Sequence of chain 3.C:
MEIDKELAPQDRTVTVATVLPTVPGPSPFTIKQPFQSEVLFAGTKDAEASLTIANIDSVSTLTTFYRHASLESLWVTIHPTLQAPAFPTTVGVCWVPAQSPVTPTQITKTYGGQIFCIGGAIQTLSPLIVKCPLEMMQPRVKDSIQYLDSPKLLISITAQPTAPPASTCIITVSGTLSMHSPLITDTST

This small molecule binds to this protein.
Small molecule (SMILES): Nc1ccn([C@@H]2O[C@H](CO[P](=O)(O)O[C@H]3[C@@H](O)[C@H](n4ccc(N)nc4=O)O[C@@H]3CO[P](=O)(O)O[C@H]3[C@@H](O)[C@H](n4ccc(N)nc4=O)O[C@@H]3CO)[C@@H](O)[C@H]2O)c(=O)n1

Binding-site contacts:
Ligand atom OP1 contacts residue VAL14 of chain 4.D at 3.4 Å.
Ligand atom P contacts residue TRP75 of chain 3.C at 4.3 Å.
Ligand atom O2' contacts residue VAL14 of chain 4.D at 4.3 Å.
Ligand atom P contacts residue SER73 of chain 3.C at 4.1 Å.
Ligand atom O2' contacts residue ASP11 of chain 4.D at 3.5 Å.
Ligand atom O3' contacts residue THR13 of chain 4.D at 4.4 Å.
Ligand atom OP2 contacts residue SER73 of chain 3.C at 4.0 Å.
Ligand atom O5' contacts residue TYR111 of chain 4.D at 4.4 Å.
Ligand atom C5' contacts residue LYS131 of chain 3.C at 4.2 Å.
Ligand atom O2' contacts residue THR13 of chain 4.D at 3.7 Å.
Ligand atom O2 contacts residue ARG12 of chain 4.D at 3.6 Å.
Ligand atom C5' contacts residue ARG12 of chain 4.D at 4.3 Å.
Ligand atom OP1 contacts residue THR176 of chain 3.C at 3.4 Å (h-bond).
Ligand atom C2 contacts residue ARG12 of chain 4.D at 4.5 Å.
Ligand atom C1' contacts residue ARG12 of chain 4.D at 3.9 Å.
Ligand atom O5' contacts residue LYS131 of chain 3.C at 3.3 Å.
Ligand atom O3' contacts residue TRP75 of chain 3.C at 3.6 Å.
Ligand atom OP1 contacts residue TRP75 of chain 3.C at 3.9 Å.
Ligand atom C4' contacts residue ARG12 of chain 4.D at 3.6 Å.
Ligand atom P contacts residue TYR111 of chain 4.D at 4.5 Å.
Ligand atom O4' contacts residue ARG12 of chain 4.D at 4.0 Å.
Ligand atom O5' contacts residue ARG12 of chain 4.D at 4.1 Å.
Ligand atom OP1 contacts residue SER73 of chain 3.C at 3.2 Å (h-bond).
Ligand atom C4' contacts residue TRP75 of chain 3.C at 4.5 Å (hydrophobic).
Ligand atom O2' contacts residue ARG12 of chain 4.D at 3.6 Å.
Ligand atom O2' contacts residue TYR111 of chain 4.D at 4.3 Å.
Ligand atom OP1 contacts residue TYR111 of chain 4.D at 3.6 Å (h-bond).

Sequence of chain 4.D:
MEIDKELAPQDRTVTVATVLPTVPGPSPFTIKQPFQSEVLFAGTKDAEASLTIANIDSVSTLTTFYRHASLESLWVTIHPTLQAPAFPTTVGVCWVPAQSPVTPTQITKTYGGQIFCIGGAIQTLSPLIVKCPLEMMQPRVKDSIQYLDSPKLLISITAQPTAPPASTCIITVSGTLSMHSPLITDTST